A small-molecule ligand and the protein it binds are described below.
Small molecule (SMILES): CN(C)CCCS(=O)(=O)NC1CCC(n2cnc(-c3ccc(F)cc3)c2-c2ccnc3[nH]ccc23)CC1

Sequence of chain 1.D:
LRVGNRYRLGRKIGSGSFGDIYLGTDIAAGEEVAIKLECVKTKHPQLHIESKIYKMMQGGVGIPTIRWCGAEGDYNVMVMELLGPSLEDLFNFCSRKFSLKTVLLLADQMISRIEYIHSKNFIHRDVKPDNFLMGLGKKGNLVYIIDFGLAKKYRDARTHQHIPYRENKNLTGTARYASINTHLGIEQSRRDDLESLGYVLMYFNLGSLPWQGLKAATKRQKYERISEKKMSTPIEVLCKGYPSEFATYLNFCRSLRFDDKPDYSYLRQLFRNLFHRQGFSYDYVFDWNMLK

Binding-site contacts:
Ligand atom C23 contacts residue PRO68 of chain 1.D at 3.8 Å (hydrophobic).
Ligand atom N4 contacts residue LEU87 of chain 1.D at 3.3 Å.
Ligand atom O1 contacts residue SER19 of chain 1.D at 2.8 Å (h-bond).
Ligand atom C18 contacts residue ILE150 of chain 1.D at 3.6 Å (hydrophobic).
Ligand atom C5 contacts residue ILE25 of chain 1.D at 3.5 Å (hydrophobic).
Ligand atom N3 contacts residue ILE25 of chain 1.D at 3.0 Å.
Ligand atom C23 contacts residue LEU87 of chain 1.D at 3.5 Å (hydrophobic).
Ligand atom F contacts residue MET84 of chain 1.D at 3.0 Å.
Ligand atom C contacts residue LYS40 of chain 1.D at 3.8 Å.
Ligand atom C19 contacts residue ILE150 of chain 1.D at 3.6 Å (hydrophobic).
Ligand atom C22 contacts residue ALA38 of chain 1.D at 3.5 Å (hydrophobic).
Ligand atom C20 contacts residue LEU137 of chain 1.D at 3.8 Å (hydrophobic).
Ligand atom N4 contacts residue ALA38 of chain 1.D at 3.9 Å.
Ligand atom N5 contacts residue LEU87 of chain 1.D at 3.1 Å (h-bond).
Ligand atom N contacts residue ILE150 of chain 1.D at 3.6 Å.
Ligand atom C22 contacts residue LEU87 of chain 1.D at 3.6 Å (hydrophobic).
Ligand atom C23 contacts residue GLU85 of chain 1.D at 3.6 Å.
Ligand atom C18 contacts residue ASP134 of chain 1.D at 3.8 Å.
Ligand atom C2 contacts residue ALA38 of chain 1.D at 3.8 Å (hydrophobic).
Ligand atom C1 contacts residue ALA38 of chain 1.D at 3.8 Å (hydrophobic).
Ligand atom F contacts residue MET82 of chain 1.D at 3.0 Å.
Ligand atom O contacts residue GLY18 of chain 1.D at 3.8 Å.
Ligand atom C1 contacts residue MET84 of chain 1.D at 3.6 Å (hydrophobic).
Ligand atom N5 contacts residue ALA38 of chain 1.D at 3.4 Å.
Ligand atom C7 contacts residue ILE25 of chain 1.D at 3.7 Å (hydrophobic).
Ligand atom C3 contacts residue MET82 of chain 1.D at 3.8 Å (hydrophobic).
Ligand atom C contacts residue MET84 of chain 1.D at 3.2 Å (hydrophobic).
Ligand atom C3 contacts residue MET84 of chain 1.D at 3.8 Å (hydrophobic).
Ligand atom N contacts residue ILE25 of chain 1.D at 3.9 Å.
Ligand atom C2 contacts residue ILE25 of chain 1.D at 3.6 Å (hydrophobic).
Ligand atom C25 contacts residue ALA38 of chain 1.D at 3.7 Å (hydrophobic).
Ligand atom F contacts residue LYS40 of chain 1.D at 3.9 Å.
Ligand atom C1 contacts residue LYS40 of chain 1.D at 3.9 Å.
Ligand atom C23 contacts residue MET84 of chain 1.D at 3.6 Å (hydrophobic).
Ligand atom C4 contacts residue TYR58 of chain 1.D at 3.8 Å (hydrophobic).
Ligand atom N4 contacts residue GLU85 of chain 1.D at 2.9 Å (salt-bridge).
Ligand atom C26 contacts residue ILE25 of chain 1.D at 3.8 Å (hydrophobic).
Ligand atom C19 contacts residue ILE25 of chain 1.D at 3.5 Å (hydrophobic).
Ligand atom C6 contacts residue ILE25 of chain 1.D at 3.3 Å (hydrophobic).
Ligand atom C17 contacts residue ASP134 of chain 1.D at 3.8 Å.